The small molecule below binds the protein below.
Small molecule (SMILES): CC(=O)N[C@@H]1[C@@H](O)[C@H](O)[C@@H](CO)O[C@H]1O

Sequence of chain 2.B:
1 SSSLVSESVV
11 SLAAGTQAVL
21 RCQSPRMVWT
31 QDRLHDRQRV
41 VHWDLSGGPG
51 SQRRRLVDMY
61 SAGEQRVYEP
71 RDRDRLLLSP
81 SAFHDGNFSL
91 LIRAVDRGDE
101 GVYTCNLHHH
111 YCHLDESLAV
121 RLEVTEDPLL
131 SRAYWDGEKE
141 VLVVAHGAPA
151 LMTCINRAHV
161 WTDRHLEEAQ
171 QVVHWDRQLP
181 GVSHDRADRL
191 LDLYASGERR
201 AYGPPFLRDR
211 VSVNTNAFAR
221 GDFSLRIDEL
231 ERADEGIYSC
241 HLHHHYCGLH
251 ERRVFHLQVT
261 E

Sequence of chain 2.I:
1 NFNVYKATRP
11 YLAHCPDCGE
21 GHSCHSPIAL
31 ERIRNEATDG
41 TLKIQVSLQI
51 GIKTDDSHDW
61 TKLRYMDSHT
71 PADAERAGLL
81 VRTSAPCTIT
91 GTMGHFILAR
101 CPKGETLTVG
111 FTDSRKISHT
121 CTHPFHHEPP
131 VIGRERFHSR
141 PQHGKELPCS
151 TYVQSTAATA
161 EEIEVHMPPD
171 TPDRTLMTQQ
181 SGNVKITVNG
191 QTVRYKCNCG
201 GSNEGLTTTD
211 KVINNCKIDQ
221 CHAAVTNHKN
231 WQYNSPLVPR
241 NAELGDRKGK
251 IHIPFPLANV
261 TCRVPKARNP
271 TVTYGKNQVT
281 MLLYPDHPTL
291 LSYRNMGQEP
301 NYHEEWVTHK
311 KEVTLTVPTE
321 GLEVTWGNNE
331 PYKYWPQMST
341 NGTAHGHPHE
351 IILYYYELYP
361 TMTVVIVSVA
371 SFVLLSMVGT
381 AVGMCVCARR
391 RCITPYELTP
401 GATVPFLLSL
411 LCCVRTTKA

Sequence of chain 2.H:
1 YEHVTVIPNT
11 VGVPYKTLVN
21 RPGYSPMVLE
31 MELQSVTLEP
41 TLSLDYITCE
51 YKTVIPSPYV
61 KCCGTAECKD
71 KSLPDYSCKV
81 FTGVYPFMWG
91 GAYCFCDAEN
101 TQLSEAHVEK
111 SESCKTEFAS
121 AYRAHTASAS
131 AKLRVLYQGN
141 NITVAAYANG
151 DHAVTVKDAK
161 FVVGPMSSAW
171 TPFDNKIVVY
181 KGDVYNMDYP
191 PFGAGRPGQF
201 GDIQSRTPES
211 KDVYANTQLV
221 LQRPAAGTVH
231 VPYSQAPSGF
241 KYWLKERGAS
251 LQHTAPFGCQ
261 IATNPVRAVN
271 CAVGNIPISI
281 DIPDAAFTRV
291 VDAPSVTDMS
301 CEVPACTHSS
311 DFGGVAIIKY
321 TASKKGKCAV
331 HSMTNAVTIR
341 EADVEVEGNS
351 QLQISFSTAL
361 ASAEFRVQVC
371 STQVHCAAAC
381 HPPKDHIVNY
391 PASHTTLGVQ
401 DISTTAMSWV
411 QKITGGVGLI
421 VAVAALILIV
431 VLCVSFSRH

Binding-site contacts:
Ligand atom C8 contacts residue GLU198 of chain 2.B at 4.1 Å.
Ligand atom C3 contacts residue ASN259 of chain 2.I at 3.8 Å.
Ligand atom O6 contacts residue THR116 of chain 2.H at 3.5 Å.
Ligand atom O7 contacts residue LYS181 of chain 2.H at 4.1 Å.
Ligand atom O7 contacts residue ASN259 of chain 2.I at 2.8 Å (h-bond).
Ligand atom O6 contacts residue ASN259 of chain 2.I at 4.5 Å.
Ligand atom O5 contacts residue ASN259 of chain 2.I at 2.3 Å (h-bond).
Ligand atom O5 contacts residue THR116 of chain 2.H at 4.3 Å.
Ligand atom C4 contacts residue LYS115 of chain 2.H at 4.5 Å.
Ligand atom C6 contacts residue LYS115 of chain 2.H at 4.3 Å.
Ligand atom C1 contacts residue ASN259 of chain 2.I at 1.4 Å.
Ligand atom C2 contacts residue ASN259 of chain 2.I at 2.4 Å.
Ligand atom C8 contacts residue ASN259 of chain 2.I at 4.4 Å.
Ligand atom C4 contacts residue ASN259 of chain 2.I at 4.1 Å.
Ligand atom C5 contacts residue ASN259 of chain 2.I at 3.6 Å.
Ligand atom N2 contacts residue ASN259 of chain 2.I at 3.0 Å (h-bond).
Ligand atom O6 contacts residue LYS115 of chain 2.H at 3.7 Å.
Ligand atom C7 contacts residue ASN259 of chain 2.I at 3.1 Å.